A protein and the small-molecule ligand that binds it are described below.
Small molecule (SMILES): CC(=O)N[C@H]1[C@H](O[C@H]2[C@H](O)[C@@H](NC(C)=O)CO[C@@H]2CO)O[C@H](CO)[C@@H](O)[C@@H]1O

Sequence of chain 1.A:
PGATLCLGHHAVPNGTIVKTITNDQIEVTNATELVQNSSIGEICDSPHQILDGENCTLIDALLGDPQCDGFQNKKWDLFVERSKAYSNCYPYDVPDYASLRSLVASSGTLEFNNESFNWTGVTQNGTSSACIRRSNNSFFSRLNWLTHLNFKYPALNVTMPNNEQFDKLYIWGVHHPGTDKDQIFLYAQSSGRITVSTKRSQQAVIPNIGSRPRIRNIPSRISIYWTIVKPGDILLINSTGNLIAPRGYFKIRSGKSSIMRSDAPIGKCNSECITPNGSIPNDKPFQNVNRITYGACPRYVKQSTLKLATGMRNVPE

Binding-site contacts:
Ligand atom O5 contacts residue ARG249 of chain 1.A at 4.1 Å.
Ligand atom N2 contacts residue ASN127 of chain 1.A at 2.9 Å (h-bond).
Ligand atom C7 contacts residue GLN126 of chain 1.A at 4.0 Å.
Ligand atom O5 contacts residue ASN127 of chain 1.A at 2.4 Å (h-bond).
Ligand atom C8 contacts residue GLN126 of chain 1.A at 3.6 Å.
Ligand atom C5 contacts residue ASN127 of chain 1.A at 3.7 Å.
Ligand atom C2 contacts residue ASN127 of chain 1.A at 2.5 Å.
Ligand atom O7 contacts residue ASN127 of chain 1.A at 3.1 Å (h-bond).
Ligand atom C7 contacts residue ASN127 of chain 1.A at 3.2 Å.
Ligand atom O6 contacts residue ARG249 of chain 1.A at 4.2 Å.
Ligand atom C3 contacts residue ASN127 of chain 1.A at 3.8 Å.
Ligand atom C1 contacts residue ASN127 of chain 1.A at 1.5 Å.
Ligand atom C8 contacts residue ASN127 of chain 1.A at 4.4 Å.
Ligand atom O6 contacts residue ASN127 of chain 1.A at 4.5 Å.
Ligand atom N2 contacts residue GLN126 of chain 1.A at 3.5 Å (h-bond).
Ligand atom C1 contacts residue ARG249 of chain 1.A at 4.1 Å.
Ligand atom C5 contacts residue ARG249 of chain 1.A at 4.2 Å.
Ligand atom C4 contacts residue ASN127 of chain 1.A at 4.2 Å.